The protein below binds the small molecule below.
Small molecule (SMILES): CN(Cc1cnc2nc(N)nc(N)c2n1)c1ccc(C(=O)N[C@@H](CCC(=O)O)C(=O)O)cc1

Binding-site contacts:
Ligand atom NA4 contacts residue PHE36 of chain 1.E at 3.3 Å.
Ligand atom C4 contacts residue NDP1 of chain 1.V at 3.1 Å.
Ligand atom NA4 contacts residue TYR119 of chain 1.E at 3.5 Å (h-bond).
Ligand atom NA4 contacts residue NDP1 of chain 1.V at 3.4 Å (h-bond).
Ligand atom C4 contacts residue VAL9 of chain 1.E at 3.4 Å (hydrophobic).
Ligand atom NA2 contacts residue ASP32 of chain 1.E at 2.8 Å (salt-bridge).
Ligand atom C9 contacts residue NDP1 of chain 1.V at 3.6 Å.
Ligand atom NA4 contacts residue VAL9 of chain 1.E at 2.6 Å (h-bond).
Ligand atom CB contacts residue SER37 of chain 1.E at 3.1 Å.
Ligand atom C8A contacts residue NDP1 of chain 1.V at 3.5 Å.
Ligand atom O1 contacts residue LEU67 of chain 1.E at 3.4 Å.
Ligand atom CM contacts residue THR58 of chain 1.E at 3.5 Å.
Ligand atom CA contacts residue SER37 of chain 1.E at 3.6 Å.
Ligand atom N3 contacts residue VAL10 of chain 1.E at 3.4 Å (h-bond).
Ligand atom NA2 contacts residue VAL10 of chain 1.E at 3.4 Å (h-bond).
Ligand atom CT contacts residue SER37 of chain 1.E at 2.9 Å.
Ligand atom N10 contacts residue ILE62 of chain 1.E at 3.6 Å.
Ligand atom C2 contacts residue ASP32 of chain 1.E at 3.5 Å.
Ligand atom C14 contacts residue ILE62 of chain 1.E at 3.5 Å (hydrophobic).
Ligand atom CT contacts residue ARG70 of chain 1.E at 3.2 Å.
Ligand atom NA4 contacts residue CYS113 of chain 1.E at 3.2 Å.
Ligand atom O2 contacts residue SER37 of chain 1.E at 2.9 Å (h-bond).
Ligand atom C2 contacts residue ALA11 of chain 1.E at 3.5 Å (hydrophobic).
Ligand atom OE1 contacts residue SER37 of chain 1.E at 3.4 Å (h-bond).
Ligand atom C2 contacts residue VAL10 of chain 1.E at 3.6 Å (hydrophobic).
Ligand atom C4 contacts residue PHE36 of chain 1.E at 3.5 Å (hydrophobic).
Ligand atom O1 contacts residue ARG70 of chain 1.E at 2.6 Å (salt-bridge).
Ligand atom O2 contacts residue ARG70 of chain 1.E at 3.0 Å (salt-bridge).
Ligand atom N3 contacts residue NDP1 of chain 1.V at 3.6 Å.
Ligand atom N1 contacts residue ASP32 of chain 1.E at 2.9 Å (salt-bridge).
Ligand atom N3 contacts residue VAL9 of chain 1.E at 3.5 Å.
Ligand atom N1 contacts residue ALA11 of chain 1.E at 3.4 Å.
Ligand atom N3 contacts residue ALA11 of chain 1.E at 3.6 Å (h-bond).
Ligand atom N5 contacts residue NDP1 of chain 1.V at 3.2 Å (h-bond).
Ligand atom NA2 contacts residue ALA11 of chain 1.E at 3.4 Å.
Ligand atom N contacts residue LEU67 of chain 1.E at 3.6 Å.
Ligand atom C7 contacts residue LEU25 of chain 1.E at 3.6 Å (hydrophobic).
Ligand atom NA2 contacts residue THR134 of chain 1.E at 3.1 Å (h-bond).
Ligand atom O1 contacts residue SER37 of chain 1.E at 3.1 Å (h-bond).
Ligand atom C4A contacts residue NDP1 of chain 1.V at 2.9 Å.

Sequence of chain 1.E:
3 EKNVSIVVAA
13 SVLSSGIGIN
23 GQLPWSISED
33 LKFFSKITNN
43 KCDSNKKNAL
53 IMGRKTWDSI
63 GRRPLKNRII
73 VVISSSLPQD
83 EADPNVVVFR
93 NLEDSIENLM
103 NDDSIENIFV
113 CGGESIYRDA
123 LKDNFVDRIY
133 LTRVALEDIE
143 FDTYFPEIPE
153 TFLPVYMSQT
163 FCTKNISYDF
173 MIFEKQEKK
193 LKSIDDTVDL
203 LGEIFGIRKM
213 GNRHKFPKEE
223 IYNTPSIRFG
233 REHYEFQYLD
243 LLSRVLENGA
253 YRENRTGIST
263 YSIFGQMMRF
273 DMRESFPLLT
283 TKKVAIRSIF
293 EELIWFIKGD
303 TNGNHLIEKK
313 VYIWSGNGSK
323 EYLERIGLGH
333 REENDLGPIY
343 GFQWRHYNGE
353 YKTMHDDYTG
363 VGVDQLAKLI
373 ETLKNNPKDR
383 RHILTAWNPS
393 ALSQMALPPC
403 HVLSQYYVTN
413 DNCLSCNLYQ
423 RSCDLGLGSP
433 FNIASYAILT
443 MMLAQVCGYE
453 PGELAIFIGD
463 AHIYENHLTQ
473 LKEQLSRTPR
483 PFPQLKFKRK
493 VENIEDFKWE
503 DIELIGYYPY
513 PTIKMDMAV